This small molecule binds to this protein.
Small molecule (SMILES): CSCC[C@H](NC(=O)[C@H](CO)NC(=O)[C@H](C)N)C(=O)N[C@@H](CCC(=O)O)C(=O)N[C@@H](Cc1cnc[nH]1)C(=O)N[C@@H](Cc1ccccc1)C(=O)N[C@@H](CCCN=C(N)N)C(=O)N[C@@H](CC1=c2ccccc2=NC1)C(=O)NCC(=O)N[C@@H](CCCCN)C(=O)N1CCC[C@H]1C(=O)N[C@H](C=O)C(C)C

Sequence of chain 1.E:
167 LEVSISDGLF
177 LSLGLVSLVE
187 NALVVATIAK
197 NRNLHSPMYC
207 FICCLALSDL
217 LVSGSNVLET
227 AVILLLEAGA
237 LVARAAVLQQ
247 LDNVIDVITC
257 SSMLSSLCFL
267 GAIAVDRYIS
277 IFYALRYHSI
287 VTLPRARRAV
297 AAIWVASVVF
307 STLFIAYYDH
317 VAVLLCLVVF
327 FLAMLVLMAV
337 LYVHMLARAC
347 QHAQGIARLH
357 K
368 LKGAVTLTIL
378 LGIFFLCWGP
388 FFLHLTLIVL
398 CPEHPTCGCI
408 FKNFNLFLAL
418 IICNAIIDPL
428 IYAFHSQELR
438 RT

Binding-site contacts:
Ligand atom O contacts residue GLU225 of chain 1.E at 2.6 Å (salt-bridge).
Ligand atom C contacts residue ASP315 of chain 1.E at 3.2 Å.
Ligand atom NE contacts residue ASP252 of chain 1.E at 3.6 Å (salt-bridge).
Ligand atom CE1 contacts residue PHE176 of chain 1.E at 3.5 Å (hydrophobic).
Ligand atom NE1 contacts residue TYR314 of chain 1.E at 3.2 Å (h-bond).
Ligand atom CB contacts residue LEU392 of chain 1.E at 3.6 Å (hydrophobic).
Ligand atom NH1 contacts residue ASP252 of chain 1.E at 2.8 Å (salt-bridge).
Ligand atom O contacts residue GLU225 of chain 1.E at 3.0 Å (salt-bridge).
Ligand atom C contacts residue CA1 of chain 1.G at 3.0 Å.
Ligand atom CE contacts residue GLU225 of chain 1.E at 3.5 Å.
Ligand atom CD1 contacts residue LEU320 of chain 1.E at 3.5 Å (hydrophobic).
Ligand atom NH1 contacts residue ASP248 of chain 1.E at 2.6 Å (salt-bridge).
Ligand atom CZ contacts residue ASP248 of chain 1.E at 3.0 Å.
Ligand atom CA contacts residue GLN245 of chain 1.E at 3.4 Å.
Ligand atom CG contacts residue ASP252 of chain 1.E at 3.2 Å.
Ligand atom NH1 contacts residue CA1 of chain 1.G at 3.4 Å.
Ligand atom O contacts residue GLN245 of chain 1.E at 3.2 Å (h-bond).
Ligand atom NE2 contacts residue THR226 of chain 1.E at 3.4 Å (h-bond).
Ligand atom O contacts residue ILE229 of chain 1.E at 3.4 Å.
Ligand atom CA contacts residue CA1 of chain 1.G at 3.6 Å.
Ligand atom O contacts residue PHE411 of chain 1.E at 3.5 Å.
Ligand atom C contacts residue GLU225 of chain 1.E at 3.0 Å.
Ligand atom NE2 contacts residue PHE176 of chain 1.E at 3.2 Å.
Ligand atom N contacts residue GLU225 of chain 1.E at 3.5 Å (salt-bridge).
Ligand atom NH2 contacts residue ASP248 of chain 1.E at 2.6 Å (salt-bridge).
Ligand atom CA contacts residue CA1 of chain 1.G at 3.5 Å.
Ligand atom CB contacts residue CA1 of chain 1.G at 3.3 Å.
Ligand atom CG contacts residue ILE311 of chain 1.E at 3.5 Å (hydrophobic).
Ligand atom N contacts residue ASP252 of chain 1.E at 3.3 Å (salt-bridge).
Ligand atom NE1 contacts residue LEU320 of chain 1.E at 3.4 Å.
Ligand atom CA contacts residue GLU225 of chain 1.E at 3.4 Å.
Ligand atom O contacts residue ILE395 of chain 1.E at 3.1 Å.
Ligand atom O contacts residue ASP248 of chain 1.E at 3.5 Å (salt-bridge).
Ligand atom CZ contacts residue ASP252 of chain 1.E at 3.2 Å.
Ligand atom O contacts residue HIS391 of chain 1.E at 2.5 Å (h-bond).
Ligand atom CE1 contacts residue THR226 of chain 1.E at 3.0 Å.
Ligand atom O contacts residue CA1 of chain 1.G at 2.1 Å.
Ligand atom N contacts residue GLN245 of chain 1.E at 3.1 Å (h-bond).
Ligand atom NH2 contacts residue ASN249 of chain 1.E at 2.7 Å (h-bond).
Ligand atom CB contacts residue GLN245 of chain 1.E at 3.3 Å.